Sequence of chain 1.E:
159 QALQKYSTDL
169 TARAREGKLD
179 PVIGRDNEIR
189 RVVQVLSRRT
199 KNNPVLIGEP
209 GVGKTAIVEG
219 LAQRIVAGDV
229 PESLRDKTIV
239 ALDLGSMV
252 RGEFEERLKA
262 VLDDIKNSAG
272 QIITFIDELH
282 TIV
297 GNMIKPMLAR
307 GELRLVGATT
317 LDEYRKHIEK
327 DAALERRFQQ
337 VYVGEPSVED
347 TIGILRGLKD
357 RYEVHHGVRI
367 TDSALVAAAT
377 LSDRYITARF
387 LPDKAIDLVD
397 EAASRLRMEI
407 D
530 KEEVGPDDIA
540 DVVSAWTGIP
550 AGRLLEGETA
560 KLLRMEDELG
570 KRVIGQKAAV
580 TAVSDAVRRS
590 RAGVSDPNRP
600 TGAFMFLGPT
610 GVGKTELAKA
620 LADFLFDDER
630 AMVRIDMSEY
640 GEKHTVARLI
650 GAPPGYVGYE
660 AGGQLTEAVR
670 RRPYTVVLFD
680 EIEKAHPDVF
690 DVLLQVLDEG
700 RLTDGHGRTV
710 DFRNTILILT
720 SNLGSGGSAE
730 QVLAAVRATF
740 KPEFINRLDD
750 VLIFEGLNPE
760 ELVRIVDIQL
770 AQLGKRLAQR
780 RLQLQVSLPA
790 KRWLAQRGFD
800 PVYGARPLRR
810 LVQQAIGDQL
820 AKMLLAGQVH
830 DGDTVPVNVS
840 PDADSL

A protein and the small-molecule ligand that binds it are described below.
Small molecule (SMILES): Nc1ncnc2c1ncn2[C@@H]1O[C@H](COP(=O)(O)OP(=O)(O)OP(O)(O)=S)[C@@H](O)[C@H]1O

Sequence of chain 1.F:
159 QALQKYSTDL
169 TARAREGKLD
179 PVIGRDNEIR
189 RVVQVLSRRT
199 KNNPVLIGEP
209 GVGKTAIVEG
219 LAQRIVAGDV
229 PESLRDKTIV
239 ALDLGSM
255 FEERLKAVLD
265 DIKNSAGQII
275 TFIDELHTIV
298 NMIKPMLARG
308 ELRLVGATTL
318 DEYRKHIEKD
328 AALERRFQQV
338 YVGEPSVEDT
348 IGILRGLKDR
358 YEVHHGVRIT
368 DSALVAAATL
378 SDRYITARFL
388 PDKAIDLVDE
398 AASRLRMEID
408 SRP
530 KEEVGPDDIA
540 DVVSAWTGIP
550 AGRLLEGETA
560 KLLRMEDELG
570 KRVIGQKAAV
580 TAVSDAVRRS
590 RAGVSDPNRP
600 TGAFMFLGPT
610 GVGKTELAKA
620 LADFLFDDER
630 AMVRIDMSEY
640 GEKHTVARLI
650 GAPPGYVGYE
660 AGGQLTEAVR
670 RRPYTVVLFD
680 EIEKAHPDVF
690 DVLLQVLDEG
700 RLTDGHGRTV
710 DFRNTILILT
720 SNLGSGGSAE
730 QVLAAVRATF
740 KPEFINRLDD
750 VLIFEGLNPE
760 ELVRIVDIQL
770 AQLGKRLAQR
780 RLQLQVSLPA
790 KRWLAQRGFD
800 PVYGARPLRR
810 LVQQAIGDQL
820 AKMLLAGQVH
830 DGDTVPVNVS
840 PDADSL

Binding-site contacts:
Ligand atom O3B contacts residue PRO208 of chain 1.E at 3.7 Å.
Ligand atom PB contacts residue VAL210 of chain 1.E at 2.8 Å.
Ligand atom C2 contacts residue VAL180 of chain 1.E at 3.7 Å (hydrophobic).
Ligand atom N3 contacts residue ASP178 of chain 1.E at 3.4 Å (salt-bridge).
Ligand atom O1A contacts residue THR213 of chain 1.E at 3.1 Å (h-bond).
Ligand atom O3B contacts residue GLY209 of chain 1.E at 2.7 Å (h-bond).
Ligand atom O3A contacts residue GLY211 of chain 1.E at 3.6 Å.
Ligand atom O5' contacts residue ARG332 of chain 1.F at 3.5 Å (salt-bridge).
Ligand atom O3A contacts residue VAL210 of chain 1.E at 3.5 Å (h-bond).
Ligand atom O2A contacts residue THR213 of chain 1.E at 2.5 Å (h-bond).
Ligand atom PA contacts residue THR213 of chain 1.E at 3.2 Å.
Ligand atom O2A contacts residue GLY211 of chain 1.E at 3.3 Å.
Ligand atom O3B contacts residue VAL210 of chain 1.E at 3.6 Å.
Ligand atom PG contacts residue LYS212 of chain 1.E at 3.5 Å.
Ligand atom C4' contacts residue ASP389 of chain 1.E at 3.6 Å.
Ligand atom O3B contacts residue LYS212 of chain 1.E at 2.5 Å (salt-bridge).
Ligand atom N7 contacts residue PRO388 of chain 1.E at 3.7 Å.
Ligand atom N6 contacts residue ILE350 of chain 1.E at 3.5 Å.
Ligand atom PB contacts residue GLY209 of chain 1.E at 3.3 Å.
Ligand atom O2B contacts residue VAL210 of chain 1.E at 1.3 Å (h-bond).
Ligand atom C2 contacts residue PRO179 of chain 1.E at 3.6 Å (hydrophobic).
Ligand atom O2B contacts residue GLY211 of chain 1.E at 2.5 Å (h-bond).
Ligand atom O2B contacts residue GLY209 of chain 1.E at 2.2 Å.
Ligand atom O3A contacts residue GLY209 of chain 1.E at 3.5 Å.
Ligand atom O1B contacts residue LYS212 of chain 1.E at 2.5 Å (salt-bridge).
Ligand atom O3G contacts residue THR213 of chain 1.E at 3.5 Å.
Ligand atom N1 contacts residue VAL180 of chain 1.E at 3.3 Å.
Ligand atom PG contacts residue GLY209 of chain 1.E at 3.6 Å.
Ligand atom O1A contacts residue ARG332 of chain 1.F at 2.4 Å (salt-bridge).
Ligand atom C5' contacts residue ASP389 of chain 1.E at 3.4 Å.
Ligand atom O2G contacts residue GLY209 of chain 1.E at 3.7 Å.
Ligand atom C8 contacts residue PRO388 of chain 1.E at 3.4 Å (hydrophobic).
Ligand atom O2' contacts residue ASP178 of chain 1.E at 2.6 Å (salt-bridge).
Ligand atom O2A contacts residue LYS212 of chain 1.E at 3.4 Å (salt-bridge).
Ligand atom PB contacts residue GLY211 of chain 1.E at 3.1 Å.
Ligand atom O1B contacts residue GLY211 of chain 1.E at 2.8 Å (h-bond).
Ligand atom O2A contacts residue ALA214 of chain 1.E at 3.5 Å (h-bond).
Ligand atom O1B contacts residue THR213 of chain 1.E at 3.6 Å (h-bond).
Ligand atom PB contacts residue LYS212 of chain 1.E at 3.3 Å.
Ligand atom C6 contacts residue VAL180 of chain 1.E at 3.6 Å (hydrophobic).